Sequence of chain 1.C:
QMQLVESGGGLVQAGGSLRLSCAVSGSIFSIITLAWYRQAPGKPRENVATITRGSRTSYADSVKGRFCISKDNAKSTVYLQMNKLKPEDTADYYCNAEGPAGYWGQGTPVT

The small molecule below binds the protein below.
Small molecule (SMILES): O=C1C[N@@]2CC[N@@](CC[N@]3CC[N@@](CC2)CC(=O)OO/C(=N\CCN2C(=O)CCC2=O)C3)CC(=O)OO1

Binding-site contacts:
Ligand atom C8 contacts residue GD1 of chain 1.G at 4.1 Å.
Ligand atom O7 contacts residue SER73 of chain 1.C at 3.7 Å.
Ligand atom O5 contacts residue GD1 of chain 1.G at 3.9 Å.
Ligand atom C22 contacts residue GD1 of chain 1.G at 3.5 Å.
Ligand atom C10 contacts residue GD1 of chain 1.G at 3.0 Å.
Ligand atom C25 contacts residue GD1 of chain 1.G at 2.5 Å.
Ligand atom C11 contacts residue GD1 of chain 1.G at 3.5 Å.
Ligand atom C12 contacts residue GD1 of chain 1.G at 3.6 Å.
Ligand atom C4 contacts residue CYS71 of chain 1.C at 1.8 Å (hydrophobic).
Ligand atom O4 contacts residue GD1 of chain 1.G at 2.3 Å.
Ligand atom O2 contacts residue CYS71 of chain 1.C at 2.6 Å (h-bond).
Ligand atom N5 contacts residue GD1 of chain 1.G at 2.6 Å.
Ligand atom C13 contacts residue GD1 of chain 1.G at 3.5 Å.
Ligand atom N7 contacts residue GD1 of chain 1.G at 2.6 Å.
Ligand atom C4 contacts residue PHE70 of chain 1.C at 3.9 Å (hydrophobic).
Ligand atom C7 contacts residue CYS71 of chain 1.C at 4.1 Å (hydrophobic).
Ligand atom C5 contacts residue CYS71 of chain 1.C at 2.4 Å (hydrophobic).
Ligand atom C20 contacts residue GD1 of chain 1.G at 3.3 Å.
Ligand atom O10 contacts residue GD1 of chain 1.G at 2.9 Å.
Ligand atom C14 contacts residue GD1 of chain 1.G at 3.4 Å.
Ligand atom C21 contacts residue GD1 of chain 1.G at 2.9 Å.
Ligand atom N2 contacts residue CYS71 of chain 1.C at 3.7 Å.
Ligand atom C4 contacts residue TYR62 of chain 1.C at 3.9 Å (hydrophobic).
Ligand atom N6 contacts residue GD1 of chain 1.G at 2.6 Å.
Ligand atom C17 contacts residue GD1 of chain 1.G at 3.5 Å.
Ligand atom C15 contacts residue GD1 of chain 1.G at 3.0 Å.
Ligand atom C23 contacts residue GD1 of chain 1.G at 3.4 Å.
Ligand atom O7 contacts residue GD1 of chain 1.G at 3.9 Å.
Ligand atom C6 contacts residue PHE70 of chain 1.C at 4.3 Å (hydrophobic).
Ligand atom C6 contacts residue CYS71 of chain 1.C at 3.1 Å (hydrophobic).
Ligand atom C19 contacts residue GD1 of chain 1.G at 3.5 Å.
Ligand atom N3 contacts residue GD1 of chain 1.G at 4.1 Å.
Ligand atom C24 contacts residue GD1 of chain 1.G at 3.2 Å.
Ligand atom O6 contacts residue GD1 of chain 1.G at 2.3 Å.
Ligand atom O9 contacts residue GD1 of chain 1.G at 2.3 Å.
Ligand atom C16 contacts residue GD1 of chain 1.G at 3.4 Å.
Ligand atom N4 contacts residue GD1 of chain 1.G at 2.7 Å.
Ligand atom C18 contacts residue GD1 of chain 1.G at 3.5 Å.
Ligand atom O8 contacts residue GD1 of chain 1.G at 2.2 Å.